This small molecule binds to this protein.
Small molecule (SMILES): CCOC(=O)CC[C@H](C[C@@H]1CCNC1=O)NC(=O)[C@H](CC(C)C)NC(=O)[C@@H](NC(=O)OCc1ccccc1)[C@@H](C)OC(C)(C)C

Sequence of chain 1.A:
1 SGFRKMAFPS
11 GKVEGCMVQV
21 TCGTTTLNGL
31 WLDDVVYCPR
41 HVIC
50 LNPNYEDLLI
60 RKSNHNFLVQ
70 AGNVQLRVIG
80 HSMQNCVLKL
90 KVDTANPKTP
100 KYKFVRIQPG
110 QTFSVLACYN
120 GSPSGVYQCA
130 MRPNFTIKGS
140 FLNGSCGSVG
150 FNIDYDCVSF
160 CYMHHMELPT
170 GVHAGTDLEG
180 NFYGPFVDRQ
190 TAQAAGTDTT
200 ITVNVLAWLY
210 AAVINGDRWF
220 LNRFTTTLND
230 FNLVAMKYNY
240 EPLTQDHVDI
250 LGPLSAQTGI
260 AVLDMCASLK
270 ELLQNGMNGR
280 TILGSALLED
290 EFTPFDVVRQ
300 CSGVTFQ

Sequence of chain 2.A:
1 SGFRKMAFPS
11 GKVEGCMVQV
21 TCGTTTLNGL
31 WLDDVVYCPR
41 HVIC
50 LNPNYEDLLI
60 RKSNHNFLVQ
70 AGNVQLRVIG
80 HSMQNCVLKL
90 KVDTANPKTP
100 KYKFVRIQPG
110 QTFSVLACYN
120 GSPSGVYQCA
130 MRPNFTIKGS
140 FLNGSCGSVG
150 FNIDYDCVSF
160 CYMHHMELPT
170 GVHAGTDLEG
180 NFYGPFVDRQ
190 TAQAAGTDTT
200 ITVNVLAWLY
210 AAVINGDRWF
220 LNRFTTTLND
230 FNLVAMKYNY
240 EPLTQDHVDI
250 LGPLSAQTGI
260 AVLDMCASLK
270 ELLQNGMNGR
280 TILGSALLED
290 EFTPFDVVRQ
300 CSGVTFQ

Binding-site contacts:
Ligand atom N16 contacts residue CYS145 of chain 1.A at 3.0 Å (h-bond).
Ligand atom N16 contacts residue HIS164 of chain 1.A at 3.0 Å (h-bond).
Ligand atom C02 contacts residue THR26 of chain 1.A at 3.2 Å.
Ligand atom C37 contacts residue ALA191 of chain 1.A at 3.4 Å (hydrophobic).
Ligand atom C19 contacts residue HIS164 of chain 1.A at 3.6 Å.
Ligand atom C33 contacts residue THR190 of chain 1.A at 3.7 Å.
Ligand atom O26 contacts residue GLU166 of chain 1.A at 2.9 Å (salt-bridge).
Ligand atom O05 contacts residue GLY143 of chain 1.A at 3.1 Å.
Ligand atom C01 contacts residue THR25 of chain 1.A at 3.4 Å.
Ligand atom C09 contacts residue CYS145 of chain 1.A at 3.2 Å (hydrophobic).
Ligand atom C14 contacts residue HIS163 of chain 1.A at 3.6 Å.
Ligand atom C06 contacts residue CYS145 of chain 1.A at 2.8 Å (hydrophobic).
Ligand atom N24 contacts residue GLN189 of chain 1.A at 2.8 Å (h-bond).
Ligand atom C25 contacts residue GLN189 of chain 1.A at 3.5 Å.
Ligand atom C38 contacts residue THR190 of chain 1.A at 3.4 Å.
Ligand atom C11 contacts residue ASN142 of chain 1.A at 3.4 Å.
Ligand atom C01 contacts residue THR26 of chain 1.A at 3.0 Å.
Ligand atom O15 contacts residue PHE140 of chain 1.A at 3.4 Å.
Ligand atom C44 contacts residue GLU166 of chain 1.A at 3.2 Å.
Ligand atom C08 contacts residue CYS145 of chain 1.A at 2.7 Å (hydrophobic).
Ligand atom C38 contacts residue GLN189 of chain 1.A at 3.6 Å.
Ligand atom N13 contacts residue GLU166 of chain 1.A at 3.0 Å (salt-bridge).
Ligand atom N13 contacts residue PHE140 of chain 1.A at 3.4 Å (h-bond).
Ligand atom C27 contacts residue GLN189 of chain 1.A at 3.4 Å.
Ligand atom O31 contacts residue MET165 of chain 1.A at 3.1 Å.
Ligand atom C14 contacts residue GLU166 of chain 1.A at 3.5 Å.
Ligand atom C04 contacts residue CYS145 of chain 1.A at 3.5 Å (hydrophobic).
Ligand atom O15 contacts residue GLU166 of chain 1.A at 3.6 Å.
Ligand atom O30 contacts residue GLN189 of chain 1.A at 3.6 Å.
Ligand atom C12 contacts residue ASN142 of chain 1.A at 3.6 Å.
Ligand atom C27 contacts residue GLU166 of chain 1.A at 3.5 Å.
Ligand atom O05 contacts residue CYS145 of chain 1.A at 3.4 Å (h-bond).
Ligand atom O15 contacts residue HIS172 of chain 1.A at 3.3 Å.
Ligand atom O03 contacts residue HIS41 of chain 1.A at 3.2 Å (h-bond).
Ligand atom N28 contacts residue GLU166 of chain 1.A at 2.7 Å (salt-bridge).
Ligand atom O26 contacts residue MET165 of chain 1.A at 3.3 Å.
Ligand atom O05 contacts residue SER144 of chain 1.A at 3.6 Å (h-bond).
Ligand atom C38 contacts residue ALA191 of chain 1.A at 3.4 Å (hydrophobic).
Ligand atom C07 contacts residue CYS145 of chain 1.A at 1.7 Å (hydrophobic).
Ligand atom O15 contacts residue HIS163 of chain 1.A at 2.6 Å (h-bond).